Binding-site contacts:
Ligand atom P contacts residue LYS35 of chain 1.D at 3.7 Å.
Ligand atom OP1 contacts residue VAL65 of chain 1.D at 3.6 Å (h-bond).
Ligand atom OP2 contacts residue THR67 of chain 1.D at 3.8 Å.
Ligand atom OP1 contacts residue LYS68 of chain 1.D at 3.6 Å.
Ligand atom C3' contacts residue GLY66 of chain 1.D at 3.8 Å.
Ligand atom C5' contacts residue GLY66 of chain 1.D at 3.4 Å.
Ligand atom P contacts residue NA1 of chain 1.H at 3.6 Å.
Ligand atom N3 contacts residue ALA38 of chain 1.D at 3.6 Å.
Ligand atom OP1 contacts residue PRO63 of chain 1.D at 3.6 Å.
Ligand atom P contacts residue GLY64 of chain 1.D at 3.8 Å.
Ligand atom P contacts residue LYS68 of chain 1.D at 3.9 Å.
Ligand atom OP2 contacts residue NA1 of chain 1.H at 3.6 Å.
Ligand atom OP2 contacts residue VAL65 of chain 1.D at 3.6 Å (h-bond).
Ligand atom OP2 contacts residue LYS68 of chain 1.D at 3.2 Å (salt-bridge).
Ligand atom C5' contacts residue TYR39 of chain 1.D at 3.6 Å (hydrophobic).
Ligand atom O6 contacts residue HIS34 of chain 1.D at 3.9 Å.
Ligand atom OP3 contacts residue LYS35 of chain 1.D at 2.7 Å (salt-bridge).
Ligand atom OP1 contacts residue GLY66 of chain 1.D at 2.8 Å (h-bond).
Ligand atom OP2 contacts residue LYS35 of chain 1.D at 3.8 Å.
Ligand atom OP1 contacts residue ILE69 of chain 1.D at 3.0 Å (h-bond).
Ligand atom OP1 contacts residue THR67 of chain 1.D at 3.7 Å.
Ligand atom C5' contacts residue GLY64 of chain 1.D at 3.2 Å.
Ligand atom O3' contacts residue GLY64 of chain 1.D at 3.4 Å.
Ligand atom P contacts residue GLY66 of chain 1.D at 3.6 Å.
Ligand atom OP1 contacts residue GLY64 of chain 1.D at 2.8 Å (h-bond).
Ligand atom O5' contacts residue GLY66 of chain 1.D at 3.5 Å.
Ligand atom C4' contacts residue GLY64 of chain 1.D at 3.3 Å.
Ligand atom OP1 contacts residue NA1 of chain 1.H at 2.7 Å (h-bond).
Ligand atom OP1 contacts residue LEU62 of chain 1.D at 3.6 Å.
Ligand atom O4' contacts residue ALA38 of chain 1.D at 3.5 Å.
Ligand atom O3' contacts residue VAL65 of chain 1.D at 3.7 Å.
Ligand atom OP1 contacts residue LYS68 of chain 1.D at 3.1 Å (salt-bridge).
Ligand atom OP2 contacts residue GLY66 of chain 1.D at 3.8 Å.
Ligand atom O5' contacts residue LYS35 of chain 1.D at 3.9 Å.
Ligand atom P contacts residue ILE69 of chain 1.D at 3.9 Å.
Ligand atom OP2 contacts residue LYS68 of chain 1.D at 3.0 Å (salt-bridge).
Ligand atom P contacts residue VAL65 of chain 1.D at 3.8 Å.
Ligand atom N1 contacts residue HIS34 of chain 1.D at 3.8 Å.
Ligand atom P contacts residue LYS68 of chain 1.D at 3.6 Å.
Ligand atom O3' contacts residue ILE69 of chain 1.D at 3.6 Å.

Sequence of chain 1.D:
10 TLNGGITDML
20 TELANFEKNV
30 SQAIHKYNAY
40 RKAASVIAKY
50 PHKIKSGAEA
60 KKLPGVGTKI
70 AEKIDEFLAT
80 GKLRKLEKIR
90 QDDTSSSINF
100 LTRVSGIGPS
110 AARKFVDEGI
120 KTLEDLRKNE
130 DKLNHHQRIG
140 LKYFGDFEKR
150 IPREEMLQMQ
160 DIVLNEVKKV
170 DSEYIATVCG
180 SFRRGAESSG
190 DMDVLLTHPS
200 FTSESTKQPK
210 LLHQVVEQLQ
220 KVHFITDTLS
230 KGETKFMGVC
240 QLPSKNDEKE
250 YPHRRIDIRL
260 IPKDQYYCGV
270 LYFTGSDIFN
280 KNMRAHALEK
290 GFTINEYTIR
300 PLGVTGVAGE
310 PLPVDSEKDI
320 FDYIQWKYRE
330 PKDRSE

This small molecule binds to this protein.
Small molecule (SMILES): Cc1cn([C@H]2C[C@H](O[P](=O)(O)OC[C@H]3O[C@@H](n4ccc(N)nc4=O)C[C@@H]3O[P](=O)(O)OC[C@H]3O[C@@H](n4cnc5c(=O)nc(N)[nH]c54)C[C@@H]3O[P](=O)(O)OC[C@H]3O[C@@H](n4cnc5c(=O)nc(N)[nH]c54)C[C@@H]3O)[C@@H](CO[P](=O)(O)O[C@H]3C[C@H](n4cnc5c(=O)nc(N)[nH]c54)O[C@@H]3COP(=O)(O)O)O2)c(=O)[nH]c1=O